The protein below binds the small molecule below.
Small molecule (SMILES): CC(=O)N[C@H]1[C@H](O[C@H]2[C@H](O)[C@@H](NC(C)=O)CO[C@@H]2CO)O[C@H](CO)[C@@H](O)[C@@H]1O

Binding-site contacts:
Ligand atom N2 contacts residue ASN348 of chain 1.B at 3.4 Å (h-bond).
Ligand atom C5 contacts residue ASN348 of chain 1.B at 3.5 Å.
Ligand atom O3 contacts residue ASN348 of chain 1.B at 3.4 Å (h-bond).
Ligand atom C1 contacts residue ASN348 of chain 1.B at 1.4 Å.
Ligand atom O6 contacts residue ASN346 of chain 1.B at 3.5 Å (h-bond).
Ligand atom O5 contacts residue ASN346 of chain 1.B at 4.2 Å.
Ligand atom O6 contacts residue ASN348 of chain 1.B at 4.1 Å.
Ligand atom C3 contacts residue ASN348 of chain 1.B at 3.7 Å.
Ligand atom O5 contacts residue ASN348 of chain 1.B at 2.3 Å (h-bond).
Ligand atom C7 contacts residue ASN348 of chain 1.B at 4.1 Å.
Ligand atom C4 contacts residue ASN348 of chain 1.B at 4.2 Å.
Ligand atom C2 contacts residue ASN348 of chain 1.B at 2.5 Å.

Sequence of chain 1.B:
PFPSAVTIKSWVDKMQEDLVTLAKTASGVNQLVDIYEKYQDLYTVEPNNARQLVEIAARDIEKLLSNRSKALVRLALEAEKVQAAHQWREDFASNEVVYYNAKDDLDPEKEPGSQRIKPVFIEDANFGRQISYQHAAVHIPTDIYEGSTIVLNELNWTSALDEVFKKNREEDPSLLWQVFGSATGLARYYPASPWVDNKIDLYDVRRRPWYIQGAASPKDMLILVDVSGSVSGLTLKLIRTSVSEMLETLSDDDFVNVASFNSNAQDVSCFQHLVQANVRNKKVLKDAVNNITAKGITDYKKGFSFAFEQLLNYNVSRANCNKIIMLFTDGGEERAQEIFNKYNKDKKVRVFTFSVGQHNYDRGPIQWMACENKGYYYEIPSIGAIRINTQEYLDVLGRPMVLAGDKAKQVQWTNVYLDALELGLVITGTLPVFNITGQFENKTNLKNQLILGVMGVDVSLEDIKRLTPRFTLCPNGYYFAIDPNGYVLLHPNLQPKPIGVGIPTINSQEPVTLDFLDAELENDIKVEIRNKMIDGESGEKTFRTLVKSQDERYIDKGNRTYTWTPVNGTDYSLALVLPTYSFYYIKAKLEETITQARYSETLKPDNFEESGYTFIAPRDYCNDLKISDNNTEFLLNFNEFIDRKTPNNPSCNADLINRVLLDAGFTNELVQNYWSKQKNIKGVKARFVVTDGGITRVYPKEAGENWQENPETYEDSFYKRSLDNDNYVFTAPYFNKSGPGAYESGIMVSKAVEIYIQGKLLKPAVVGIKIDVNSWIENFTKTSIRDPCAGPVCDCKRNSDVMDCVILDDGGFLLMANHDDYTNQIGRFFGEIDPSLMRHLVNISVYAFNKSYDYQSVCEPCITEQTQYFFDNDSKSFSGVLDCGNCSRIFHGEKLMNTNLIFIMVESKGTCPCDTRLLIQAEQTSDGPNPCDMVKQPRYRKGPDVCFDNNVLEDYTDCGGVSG